Binding-site contacts:
Ligand atom C12 contacts residue TYR86 of chain 1.C at 3.4 Å (hydrophobic).
Ligand atom O11 contacts residue ASP41 of chain 1.C at 3.2 Å (salt-bridge).
Ligand atom C8 contacts residue TYR86 of chain 1.C at 3.5 Å (hydrophobic).
Ligand atom C26 contacts residue ARG46 of chain 1.C at 3.5 Å.
Ligand atom C34 contacts residue TYR86 of chain 1.C at 3.6 Å (hydrophobic).
Ligand atom O3 contacts residue TYR86 of chain 1.C at 3.5 Å (h-bond).
Ligand atom C18 contacts residue GLU58 of chain 1.C at 3.8 Å.
Ligand atom C35 contacts residue TYR86 of chain 1.C at 3.6 Å (hydrophobic).
Ligand atom O10 contacts residue ASP41 of chain 1.C at 2.9 Å (salt-bridge).
Ligand atom C15 contacts residue PHE50 of chain 1.C at 3.6 Å (hydrophobic).
Ligand atom C13 contacts residue TYR30 of chain 1.C at 3.6 Å (hydrophobic).
Ligand atom C44 contacts residue GLU58 of chain 1.C at 3.6 Å.
Ligand atom O5 contacts residue ILE60 of chain 1.C at 2.8 Å (h-bond).
Ligand atom C10 contacts residue TYR86 of chain 1.C at 3.7 Å (hydrophobic).
Ligand atom C35 contacts residue ILE95 of chain 1.C at 3.7 Å (hydrophobic).
Ligand atom C14 contacts residue TYR30 of chain 1.C at 3.6 Å (hydrophobic).
Ligand atom O5 contacts residue VAL59 of chain 1.C at 3.1 Å.
Ligand atom C30 contacts residue ASP41 of chain 1.C at 3.7 Å.
Ligand atom C37 contacts residue ASP41 of chain 1.C at 3.6 Å.
Ligand atom O4 contacts residue PHE103 of chain 1.C at 3.5 Å.
Ligand atom O11 contacts residue PHE103 of chain 1.C at 3.7 Å.
Ligand atom C36 contacts residue ASP41 of chain 1.C at 3.4 Å.
Ligand atom C26 contacts residue TYR30 of chain 1.C at 3.8 Å (hydrophobic).
Ligand atom C3 contacts residue ALA85 of chain 1.C at 3.4 Å (hydrophobic).
Ligand atom C15 contacts residue TRP63 of chain 1.C at 3.6 Å (hydrophobic).
Ligand atom C44 contacts residue PHE50 of chain 1.C at 3.7 Å (hydrophobic).
Ligand atom C4 contacts residue ILE60 of chain 1.C at 3.8 Å (hydrophobic).
Ligand atom O4 contacts residue TYR86 of chain 1.C at 2.7 Å (h-bond).
Ligand atom C12 contacts residue PHE103 of chain 1.C at 3.8 Å (hydrophobic).
Ligand atom O9 contacts residue TYR30 of chain 1.C at 3.7 Å.
Ligand atom O11 contacts residue TYR30 of chain 1.C at 3.5 Å.
Ligand atom C16 contacts residue TRP63 of chain 1.C at 3.5 Å (hydrophobic).
Ligand atom C25 contacts residue PHE50 of chain 1.C at 3.8 Å (hydrophobic).
Ligand atom O11 contacts residue PHE40 of chain 1.C at 3.4 Å.
Ligand atom O6 contacts residue GLU58 of chain 1.C at 2.6 Å (salt-bridge).
Ligand atom C11 contacts residue TYR86 of chain 1.C at 3.7 Å (hydrophobic).
Ligand atom C33 contacts residue HIS91 of chain 1.C at 3.8 Å.
Ligand atom C26 contacts residue PHE50 of chain 1.C at 3.7 Å (hydrophobic).
Ligand atom O9 contacts residue ASP41 of chain 1.C at 3.0 Å (salt-bridge).
Ligand atom C7 contacts residue TYR86 of chain 1.C at 3.7 Å (hydrophobic).

Sequence of chain 1.C:
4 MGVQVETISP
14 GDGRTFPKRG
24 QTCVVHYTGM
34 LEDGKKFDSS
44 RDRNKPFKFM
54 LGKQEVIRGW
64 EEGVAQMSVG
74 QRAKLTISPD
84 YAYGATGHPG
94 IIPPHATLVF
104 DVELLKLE

A protein and the small-molecule ligand that binds it are described below.
Small molecule (SMILES): C=CC[C@@H]1/C=C(\C)C[C@H](C)C[C@H](OC)[C@H]2O[C@@](O)(C(=O)C(=O)N3CCCC[C@H]3C(=O)O[C@H](/C(C)=C/[C@@H]3CC[C@@H](O)[C@H](OC)C3)[C@H](C)[C@@H](O)C/C1=N/NC(C)=O)[C@H](C)C[C@@H]2OC